Binding-site contacts:
Ligand atom O17 contacts residue GLU166 of chain 1.A at 3.8 Å.
Ligand atom O20 contacts residue HIS163 of chain 1.A at 2.6 Å (h-bond).
Ligand atom C23 contacts residue HIS41 of chain 1.A at 3.6 Å.
Ligand atom O24 contacts residue PRO52 of chain 1.A at 3.8 Å.
Ligand atom C14 contacts residue GLN189 of chain 1.A at 3.6 Å.
Ligand atom C12 contacts residue MET49 of chain 1.A at 3.7 Å (hydrophobic).
Ligand atom N18 contacts residue PHE140 of chain 1.A at 3.6 Å.
Ligand atom CL25 contacts residue ASP187 of chain 1.A at 3.4 Å.
Ligand atom O24 contacts residue CYS44 of chain 1.A at 3.4 Å (h-bond).
Ligand atom C23 contacts residue ASP187 of chain 1.A at 3.7 Å.
Ligand atom C2 contacts residue CYS145 of chain 1.A at 3.8 Å (hydrophobic).
Ligand atom O20 contacts residue PHE140 of chain 1.A at 3.3 Å.
Ligand atom N15 contacts residue ASN142 of chain 1.A at 3.6 Å.
Ligand atom C8 contacts residue CYS145 of chain 1.A at 3.8 Å (hydrophobic).
Ligand atom C22 contacts residue HIS41 of chain 1.A at 3.6 Å.
Ligand atom C23 contacts residue TYR54 of chain 1.A at 3.6 Å (hydrophobic).
Ligand atom O3 contacts residue SER144 of chain 1.A at 3.8 Å.
Ligand atom N18 contacts residue GLU166 of chain 1.A at 3.0 Å (salt-bridge).
Ligand atom C22 contacts residue GLN189 of chain 1.A at 3.8 Å.
Ligand atom C13 contacts residue HIS41 of chain 1.A at 3.7 Å.
Ligand atom N15 contacts residue LEU141 of chain 1.A at 3.8 Å.
Ligand atom O24 contacts residue MET49 of chain 1.A at 3.4 Å.
Ligand atom O20 contacts residue HIS172 of chain 1.A at 3.2 Å.
Ligand atom C16 contacts residue LEU141 of chain 1.A at 3.8 Å (hydrophobic).
Ligand atom C13 contacts residue GLN189 of chain 1.A at 3.6 Å.
Ligand atom C19 contacts residue GLU166 of chain 1.A at 3.7 Å.
Ligand atom C21 contacts residue SER144 of chain 1.A at 3.6 Å.
Ligand atom O24 contacts residue TYR54 of chain 1.A at 3.6 Å.
Ligand atom O20 contacts residue GLU166 of chain 1.A at 3.5 Å.
Ligand atom O3 contacts residue ASN142 of chain 1.A at 3.3 Å.
Ligand atom CL25 contacts residue ARG188 of chain 1.A at 3.6 Å.
Ligand atom C16 contacts residue GLU166 of chain 1.A at 3.8 Å.
Ligand atom C14 contacts residue HIS41 of chain 1.A at 3.8 Å.
Ligand atom O24 contacts residue HIS41 of chain 1.A at 3.8 Å.
Ligand atom C21 contacts residue HIS163 of chain 1.A at 3.8 Å.
Ligand atom O3 contacts residue LEU141 of chain 1.A at 3.8 Å.
Ligand atom C19 contacts residue HIS163 of chain 1.A at 3.5 Å.
Ligand atom C12 contacts residue HIS41 of chain 1.A at 3.8 Å.
Ligand atom C1 contacts residue LEU141 of chain 1.A at 3.7 Å (hydrophobic).
Ligand atom O3 contacts residue GLY143 of chain 1.A at 2.7 Å (h-bond).

Sequence of chain 1.A:
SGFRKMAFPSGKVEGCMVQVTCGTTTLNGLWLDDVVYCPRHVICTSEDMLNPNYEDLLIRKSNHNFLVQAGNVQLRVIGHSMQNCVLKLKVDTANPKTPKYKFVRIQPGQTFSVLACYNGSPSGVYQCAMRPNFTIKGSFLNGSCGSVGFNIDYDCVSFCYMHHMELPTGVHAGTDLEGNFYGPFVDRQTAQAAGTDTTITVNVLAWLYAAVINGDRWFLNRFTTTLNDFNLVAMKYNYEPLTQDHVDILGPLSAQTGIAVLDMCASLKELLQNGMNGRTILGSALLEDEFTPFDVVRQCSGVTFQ

The small molecule below binds the protein below.
Small molecule (SMILES): O=Cc1ccc(N2CCN(C(=O)C3=NC(=O)NC(=O)C3)CC2)cc1Cl